This small molecule binds to this protein.
Small molecule (SMILES): O=[N+]([O-])c1ccc(O)cc1

Binding-site contacts:
Ligand atom OH contacts residue PHE35 of chain 1.B at 4.1 Å.
Ligand atom C6 contacts residue MH01 of chain 1.H at 3.6 Å.
Ligand atom O2 contacts residue PHE60 of chain 1.B at 3.8 Å.
Ligand atom C3 contacts residue VAL59 of chain 1.B at 3.9 Å (hydrophobic).
Ligand atom C5 contacts residue PHE35 of chain 1.B at 3.5 Å (hydrophobic).
Ligand atom C6 contacts residue PHE35 of chain 1.B at 3.7 Å (hydrophobic).
Ligand atom O3 contacts residue LEU100 of chain 1.B at 3.6 Å.
Ligand atom C4 contacts residue HIS55 of chain 1.B at 4.3 Å.
Ligand atom O3 contacts residue PHE21 of chain 1.B at 4.1 Å.
Ligand atom C1 contacts residue VAL59 of chain 1.B at 3.8 Å (hydrophobic).
Ligand atom C3 contacts residue HIS55 of chain 1.B at 4.2 Å.
Ligand atom O2 contacts residue LEU100 of chain 1.B at 3.6 Å.
Ligand atom OH contacts residue TYR38 of chain 1.B at 4.4 Å.
Ligand atom O2 contacts residue VAL59 of chain 1.B at 3.8 Å.
Ligand atom C4 contacts residue MH01 of chain 1.H at 3.7 Å.
Ligand atom C2 contacts residue THR56 of chain 1.B at 3.8 Å.
Ligand atom C1 contacts residue PHE21 of chain 1.B at 3.5 Å (hydrophobic).
Ligand atom OH contacts residue VAL59 of chain 1.B at 4.5 Å.
Ligand atom O3 contacts residue MH01 of chain 1.H at 3.2 Å.
Ligand atom C5 contacts residue VAL59 of chain 1.B at 3.7 Å (hydrophobic).
Ligand atom C6 contacts residue VAL59 of chain 1.B at 3.7 Å (hydrophobic).
Ligand atom C3 contacts residue THR56 of chain 1.B at 3.3 Å.
Ligand atom OH contacts residue MH01 of chain 1.H at 2.7 Å (h-bond).
Ligand atom O3 contacts residue VAL59 of chain 1.B at 4.3 Å.
Ligand atom N1 contacts residue MH01 of chain 1.H at 4.2 Å.
Ligand atom N1 contacts residue VAL59 of chain 1.B at 3.8 Å.
Ligand atom N1 contacts residue PHE21 of chain 1.B at 3.6 Å.
Ligand atom C3 contacts residue PHE21 of chain 1.B at 3.6 Å (hydrophobic).
Ligand atom O2 contacts residue PHE21 of chain 1.B at 3.2 Å.
Ligand atom N1 contacts residue LEU100 of chain 1.B at 4.0 Å.
Ligand atom C6 contacts residue PHE21 of chain 1.B at 4.2 Å (hydrophobic).
Ligand atom C5 contacts residue MH01 of chain 1.H at 3.5 Å.
Ligand atom C4 contacts residue PHE35 of chain 1.B at 3.8 Å (hydrophobic).
Ligand atom OH contacts residue HIS55 of chain 1.B at 3.2 Å.
Ligand atom C2 contacts residue VAL59 of chain 1.B at 3.9 Å (hydrophobic).
Ligand atom OH contacts residue THR56 of chain 1.B at 4.3 Å.
Ligand atom C1 contacts residue PHE35 of chain 1.B at 4.3 Å (hydrophobic).
Ligand atom C2 contacts residue PHE21 of chain 1.B at 3.4 Å (hydrophobic).
Ligand atom C4 contacts residue VAL59 of chain 1.B at 3.8 Å (hydrophobic).
Ligand atom C4 contacts residue PHE21 of chain 1.B at 4.3 Å (hydrophobic).

Sequence of chain 1.B:
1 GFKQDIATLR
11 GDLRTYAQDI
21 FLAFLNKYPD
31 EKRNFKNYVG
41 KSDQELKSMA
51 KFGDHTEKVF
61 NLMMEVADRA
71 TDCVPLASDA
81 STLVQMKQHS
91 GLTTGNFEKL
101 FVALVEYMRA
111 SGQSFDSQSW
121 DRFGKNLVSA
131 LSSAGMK